Binding-site contacts:
Ligand atom N4 contacts residue ARG550 of chain 1.A at 4.5 Å.
Ligand atom C7 contacts residue GLN552 of chain 1.A at 3.4 Å.
Ligand atom N9 contacts residue GLN552 of chain 1.A at 4.1 Å.
Ligand atom C5 contacts residue GLN552 of chain 1.A at 4.3 Å.
Ligand atom OP2 contacts residue ASP549 of chain 1.A at 3.2 Å (salt-bridge).
Ligand atom C8 contacts residue GLN552 of chain 1.A at 3.0 Å.
Ligand atom OP2 contacts residue GLN552 of chain 1.A at 4.4 Å.
Ligand atom P contacts residue ASP549 of chain 1.A at 4.4 Å.
Ligand atom C2' contacts residue GLN552 of chain 1.A at 4.3 Å.
Ligand atom N7 contacts residue GLN552 of chain 1.A at 3.1 Å (h-bond).

This small molecule binds to this protein.
Small molecule (SMILES): Cc1cn([C@H]2C[C@H](O[P](=O)(O)OC[C@H]3O[C@@H](n4cc(C)c(=O)[nH]c4=O)C[C@@H]3O[P](=O)(O)OC[C@H]3O[C@@H](n4ccc(N)nc4=O)C[C@@H]3O[P](=O)(O)OC[C@H]3O[C@@H](n4cnc5c(N)ncnc54)C[C@@H]3O[P](=O)(O)OC[C@H]3O[C@@H](n4cnc5c(N)ncnc54)C[C@@H]3O)[C@@H](CO[P](=O)(O)O[C@H]3C[C@H](n4cnc5c(N)ncnc54)O[C@@H]3COP(=O)=O)O2)c(=O)[nH]c1=O

Sequence of chain 1.A:
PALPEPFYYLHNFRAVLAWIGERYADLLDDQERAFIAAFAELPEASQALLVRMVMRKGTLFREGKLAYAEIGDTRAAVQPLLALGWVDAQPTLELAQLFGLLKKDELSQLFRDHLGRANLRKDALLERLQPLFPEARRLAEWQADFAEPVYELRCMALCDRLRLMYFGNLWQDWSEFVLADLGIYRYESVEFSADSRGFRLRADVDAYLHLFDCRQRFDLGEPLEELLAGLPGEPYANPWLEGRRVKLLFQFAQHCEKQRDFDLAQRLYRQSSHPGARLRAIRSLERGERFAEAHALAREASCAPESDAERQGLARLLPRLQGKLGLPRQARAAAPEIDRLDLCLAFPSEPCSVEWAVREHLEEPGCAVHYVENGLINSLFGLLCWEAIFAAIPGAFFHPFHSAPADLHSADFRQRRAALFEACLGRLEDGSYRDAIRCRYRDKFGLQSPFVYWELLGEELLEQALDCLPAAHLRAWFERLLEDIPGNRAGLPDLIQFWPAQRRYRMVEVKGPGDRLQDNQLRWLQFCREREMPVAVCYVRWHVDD